Binding-site contacts:
Ligand atom NAN contacts residue TYR93 of chain 1.B at 3.6 Å.
Ligand atom NAN contacts residue ILE40 of chain 1.B at 3.9 Å.
Ligand atom CAE contacts residue TYR93 of chain 1.B at 3.8 Å (hydrophobic).
Ligand atom CAD contacts residue TYR93 of chain 1.B at 3.8 Å (hydrophobic).
Ligand atom CAF contacts residue TYR93 of chain 1.B at 3.5 Å (hydrophobic).
Ligand atom CAC contacts residue VAL36 of chain 1.B at 4.0 Å (hydrophobic).
Ligand atom CAC contacts residue PHE31 of chain 1.B at 3.7 Å (hydrophobic).
Ligand atom CAM contacts residue ILE40 of chain 1.B at 3.8 Å (hydrophobic).
Ligand atom CAP contacts residue ASN87 of chain 1.B at 3.7 Å.
Ligand atom CAQ contacts residue ALA41 of chain 1.B at 4.2 Å (hydrophobic).
Ligand atom CAK contacts residue PHE31 of chain 1.B at 3.9 Å (hydrophobic).
Ligand atom CAF contacts residue ILE40 of chain 1.B at 3.8 Å (hydrophobic).
Ligand atom NAR contacts residue TYR93 of chain 1.B at 3.9 Å.
Ligand atom CAH contacts residue PHE31 of chain 1.B at 3.8 Å (hydrophobic).
Ligand atom CAB contacts residue TYR93 of chain 1.B at 4.2 Å (hydrophobic).
Ligand atom CAP contacts residue TYR93 of chain 1.B at 3.9 Å (hydrophobic).
Ligand atom CAP contacts residue TYR86 of chain 1.B at 4.2 Å (hydrophobic).
Ligand atom CAM contacts residue TYR93 of chain 1.B at 3.6 Å (hydrophobic).
Ligand atom CAG contacts residue TYR93 of chain 1.B at 3.9 Å (hydrophobic).
Ligand atom CAO contacts residue TYR93 of chain 1.B at 3.7 Å (hydrophobic).
Ligand atom CAO contacts residue ILE40 of chain 1.B at 3.6 Å (hydrophobic).
Ligand atom CAB contacts residue ASN87 of chain 1.B at 4.0 Å.
Ligand atom CAE contacts residue PHE31 of chain 1.B at 3.4 Å (hydrophobic).
Ligand atom CAG contacts residue ILE40 of chain 1.B at 3.8 Å (hydrophobic).
Ligand atom CAP contacts residue ALA41 of chain 1.B at 3.9 Å (hydrophobic).
Ligand atom OAA contacts residue ASN87 of chain 1.B at 3.0 Å (h-bond).
Ligand atom CAJ contacts residue PHE31 of chain 1.B at 4.1 Å (hydrophobic).
Ligand atom CAB contacts residue VAL36 of chain 1.B at 4.0 Å (hydrophobic).
Ligand atom NAL contacts residue TYR93 of chain 1.B at 3.3 Å (h-bond).
Ligand atom CAC contacts residue PHE32 of chain 1.B at 3.7 Å (hydrophobic).
Ligand atom CAH contacts residue ILE40 of chain 1.B at 3.8 Å (hydrophobic).
Ligand atom NAL contacts residue PHE31 of chain 1.B at 3.9 Å.
Ligand atom CAQ contacts residue TYR93 of chain 1.B at 3.9 Å (hydrophobic).
Ligand atom CAP contacts residue ILE40 of chain 1.B at 4.2 Å (hydrophobic).
Ligand atom OAA contacts residue TYR93 of chain 1.B at 4.3 Å.
Ligand atom CAQ contacts residue ASN87 of chain 1.B at 3.4 Å.
Ligand atom CAK contacts residue TYR93 of chain 1.B at 4.1 Å (hydrophobic).
Ligand atom OAA contacts residue VAL36 of chain 1.B at 4.2 Å.
Ligand atom CAG contacts residue PHE31 of chain 1.B at 4.0 Å (hydrophobic).
Ligand atom CAI contacts residue PHE31 of chain 1.B at 4.1 Å (hydrophobic).

The small molecule below binds the protein below.
Small molecule (SMILES): CC(=O)c1cc(-c2ccccn2)c2ncccn12

Sequence of chain 1.B:
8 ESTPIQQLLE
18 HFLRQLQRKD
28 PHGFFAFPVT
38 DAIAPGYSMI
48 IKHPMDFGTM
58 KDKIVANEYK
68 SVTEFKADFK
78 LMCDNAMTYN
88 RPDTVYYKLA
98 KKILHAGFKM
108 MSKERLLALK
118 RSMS